Binding-site contacts:
Ligand atom C8 contacts residue ASN261 of chain 1.B at 3.5 Å.
Ligand atom C1 contacts residue ILE232 of chain 1.B at 4.0 Å (hydrophobic).
Ligand atom C2 contacts residue ASN261 of chain 1.B at 2.4 Å.
Ligand atom C3 contacts residue ASN261 of chain 1.B at 3.8 Å.
Ligand atom O6 contacts residue PRO229 of chain 1.B at 4.2 Å.
Ligand atom C7 contacts residue ASN261 of chain 1.B at 3.3 Å.
Ligand atom C4 contacts residue ASN261 of chain 1.B at 4.3 Å.
Ligand atom C5 contacts residue ASN261 of chain 1.B at 3.7 Å.
Ligand atom C1 contacts residue ASN261 of chain 1.B at 1.4 Å.
Ligand atom N2 contacts residue ASN261 of chain 1.B at 2.8 Å (h-bond).
Ligand atom O5 contacts residue ASN261 of chain 1.B at 2.5 Å (h-bond).
Ligand atom O7 contacts residue ASN261 of chain 1.B at 4.2 Å.

Sequence of chain 1.B:
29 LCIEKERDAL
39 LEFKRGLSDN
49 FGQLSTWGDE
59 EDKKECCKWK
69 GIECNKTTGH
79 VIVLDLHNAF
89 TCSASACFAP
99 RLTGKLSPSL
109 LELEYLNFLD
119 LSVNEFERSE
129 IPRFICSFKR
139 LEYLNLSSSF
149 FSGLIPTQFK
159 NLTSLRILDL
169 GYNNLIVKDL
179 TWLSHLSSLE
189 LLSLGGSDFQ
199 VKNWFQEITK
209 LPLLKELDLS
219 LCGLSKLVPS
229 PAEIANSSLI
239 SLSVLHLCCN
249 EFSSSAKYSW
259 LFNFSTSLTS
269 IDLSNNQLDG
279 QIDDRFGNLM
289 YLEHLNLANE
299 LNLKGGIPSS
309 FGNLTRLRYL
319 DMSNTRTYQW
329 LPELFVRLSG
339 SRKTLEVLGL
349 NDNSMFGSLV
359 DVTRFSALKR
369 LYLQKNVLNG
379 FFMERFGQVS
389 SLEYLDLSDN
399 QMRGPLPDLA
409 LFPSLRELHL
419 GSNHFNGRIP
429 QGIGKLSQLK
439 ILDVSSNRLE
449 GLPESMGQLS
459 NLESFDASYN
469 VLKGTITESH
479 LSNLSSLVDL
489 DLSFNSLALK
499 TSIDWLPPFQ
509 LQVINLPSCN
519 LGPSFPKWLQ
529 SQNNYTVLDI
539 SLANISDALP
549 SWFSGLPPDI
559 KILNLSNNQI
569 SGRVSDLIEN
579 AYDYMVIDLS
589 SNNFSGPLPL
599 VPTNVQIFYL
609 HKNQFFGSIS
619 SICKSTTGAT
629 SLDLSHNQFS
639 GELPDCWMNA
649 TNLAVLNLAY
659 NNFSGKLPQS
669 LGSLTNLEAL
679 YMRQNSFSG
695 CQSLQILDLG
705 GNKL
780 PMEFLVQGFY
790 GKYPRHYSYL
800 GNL

A small-molecule ligand and the protein it binds are described below.
Small molecule (SMILES): CC(=O)N[C@@H]1[C@@H](O)[C@H](O)[C@@H](CO)O[C@H]1O